Sequence of chain 1.A:
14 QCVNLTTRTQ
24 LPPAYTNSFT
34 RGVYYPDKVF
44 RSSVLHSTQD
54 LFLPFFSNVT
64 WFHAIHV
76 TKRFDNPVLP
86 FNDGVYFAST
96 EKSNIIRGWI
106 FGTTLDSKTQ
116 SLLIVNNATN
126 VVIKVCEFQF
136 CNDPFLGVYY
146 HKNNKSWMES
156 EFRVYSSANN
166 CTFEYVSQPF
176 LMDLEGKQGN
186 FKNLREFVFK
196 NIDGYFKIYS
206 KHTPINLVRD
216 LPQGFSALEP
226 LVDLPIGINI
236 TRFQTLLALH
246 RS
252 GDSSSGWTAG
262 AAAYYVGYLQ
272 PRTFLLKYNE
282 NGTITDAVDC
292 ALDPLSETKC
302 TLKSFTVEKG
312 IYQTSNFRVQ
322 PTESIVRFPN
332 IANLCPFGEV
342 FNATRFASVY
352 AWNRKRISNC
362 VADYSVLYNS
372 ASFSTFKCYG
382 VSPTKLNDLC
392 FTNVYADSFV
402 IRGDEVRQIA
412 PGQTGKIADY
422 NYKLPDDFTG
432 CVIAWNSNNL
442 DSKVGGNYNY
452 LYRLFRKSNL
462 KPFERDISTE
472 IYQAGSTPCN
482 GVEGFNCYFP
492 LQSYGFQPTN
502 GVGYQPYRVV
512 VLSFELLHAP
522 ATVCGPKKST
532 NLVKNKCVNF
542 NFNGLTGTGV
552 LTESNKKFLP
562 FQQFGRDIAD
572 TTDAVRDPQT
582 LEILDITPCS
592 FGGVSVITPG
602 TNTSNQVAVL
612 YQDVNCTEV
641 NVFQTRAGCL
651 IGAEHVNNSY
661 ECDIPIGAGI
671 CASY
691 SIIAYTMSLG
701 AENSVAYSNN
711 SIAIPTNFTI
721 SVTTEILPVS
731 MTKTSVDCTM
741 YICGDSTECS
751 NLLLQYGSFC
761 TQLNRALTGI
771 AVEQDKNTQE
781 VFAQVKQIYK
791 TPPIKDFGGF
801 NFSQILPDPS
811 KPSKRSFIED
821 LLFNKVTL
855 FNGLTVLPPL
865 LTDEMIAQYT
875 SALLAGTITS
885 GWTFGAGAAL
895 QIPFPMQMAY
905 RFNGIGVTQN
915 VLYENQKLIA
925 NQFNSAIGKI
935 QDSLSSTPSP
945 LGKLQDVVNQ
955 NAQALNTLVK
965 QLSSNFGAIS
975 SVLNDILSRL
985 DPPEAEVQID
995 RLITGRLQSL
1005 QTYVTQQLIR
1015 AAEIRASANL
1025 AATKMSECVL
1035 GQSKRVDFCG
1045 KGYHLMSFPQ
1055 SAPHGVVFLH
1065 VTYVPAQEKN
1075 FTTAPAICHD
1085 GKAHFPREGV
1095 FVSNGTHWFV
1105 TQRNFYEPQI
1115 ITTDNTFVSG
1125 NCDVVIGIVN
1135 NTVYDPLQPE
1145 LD

Binding-site contacts:
Ligand atom O7 contacts residue ASN1134 of chain 1.A at 4.2 Å.
Ligand atom C1 contacts residue ASN1134 of chain 1.A at 1.4 Å.
Ligand atom C7 contacts residue ASN1134 of chain 1.A at 3.8 Å.
Ligand atom C4 contacts residue ASN1134 of chain 1.A at 4.2 Å.
Ligand atom O5 contacts residue ASN1134 of chain 1.A at 2.4 Å (h-bond).
Ligand atom C8 contacts residue ASN1134 of chain 1.A at 4.5 Å.
Ligand atom C2 contacts residue ASN1134 of chain 1.A at 2.4 Å.
Ligand atom C5 contacts residue ASN1134 of chain 1.A at 3.7 Å.
Ligand atom N2 contacts residue ASN1134 of chain 1.A at 2.9 Å (h-bond).
Ligand atom C3 contacts residue ASN1134 of chain 1.A at 3.8 Å.

The protein below binds the small molecule below.
Small molecule (SMILES): CC(=O)N[C@@H]1[C@@H](O)[C@H](O)[C@@H](CO)O[C@H]1O